Binding-site contacts:
Ligand atom C8 contacts residue ASN1098 of chain 1.G at 4.1 Å.
Ligand atom O3 contacts residue THR1100 of chain 1.G at 4.4 Å.
Ligand atom C1 contacts residue PHE1103 of chain 1.G at 4.2 Å (hydrophobic).
Ligand atom O7 contacts residue ASN1098 of chain 1.G at 3.8 Å.
Ligand atom O5 contacts residue ASN1098 of chain 1.G at 2.5 Å (h-bond).
Ligand atom N2 contacts residue THR1100 of chain 1.G at 3.1 Å (h-bond).
Ligand atom C5 contacts residue PHE1103 of chain 1.G at 4.1 Å (hydrophobic).
Ligand atom N2 contacts residue ASN1098 of chain 1.G at 3.0 Å (h-bond).
Ligand atom C7 contacts residue ASN1098 of chain 1.G at 3.6 Å.
Ligand atom C8 contacts residue HIS1101 of chain 1.G at 3.6 Å.
Ligand atom C4 contacts residue ASN1098 of chain 1.G at 4.4 Å.
Ligand atom C8 contacts residue GLY1099 of chain 1.G at 3.7 Å.
Ligand atom C3 contacts residue ASN1098 of chain 1.G at 3.9 Å.
Ligand atom C5 contacts residue ASN1098 of chain 1.G at 3.8 Å.
Ligand atom C1 contacts residue THR1100 of chain 1.G at 4.1 Å.
Ligand atom C7 contacts residue GLY1099 of chain 1.G at 4.3 Å.
Ligand atom O7 contacts residue HIS1101 of chain 1.G at 3.7 Å.
Ligand atom C2 contacts residue ASN1098 of chain 1.G at 2.6 Å.
Ligand atom C5 contacts residue HIS1101 of chain 1.G at 4.3 Å.
Ligand atom C3 contacts residue THR1100 of chain 1.G at 3.9 Å.
Ligand atom C2 contacts residue THR1100 of chain 1.G at 3.9 Å.
Ligand atom O5 contacts residue PHE1103 of chain 1.G at 3.7 Å.
Ligand atom C3 contacts residue HIS1101 of chain 1.G at 4.3 Å.
Ligand atom C1 contacts residue ASN1098 of chain 1.G at 1.5 Å.
Ligand atom C7 contacts residue HIS1101 of chain 1.G at 4.1 Å.
Ligand atom C6 contacts residue PHE1103 of chain 1.G at 4.0 Å (hydrophobic).
Ligand atom C8 contacts residue THR1100 of chain 1.G at 3.9 Å.
Ligand atom C1 contacts residue HIS1101 of chain 1.G at 4.2 Å.
Ligand atom C7 contacts residue THR1100 of chain 1.G at 4.0 Å.

This protein binds this small molecule.
Small molecule (SMILES): CC(=O)N[C@H]1[C@H](O[C@H]2[C@H](O)[C@@H](NC(C)=O)CO[C@@H]2CO)O[C@H](CO)[C@@H](O)[C@@H]1O

Sequence of chain 1.G:
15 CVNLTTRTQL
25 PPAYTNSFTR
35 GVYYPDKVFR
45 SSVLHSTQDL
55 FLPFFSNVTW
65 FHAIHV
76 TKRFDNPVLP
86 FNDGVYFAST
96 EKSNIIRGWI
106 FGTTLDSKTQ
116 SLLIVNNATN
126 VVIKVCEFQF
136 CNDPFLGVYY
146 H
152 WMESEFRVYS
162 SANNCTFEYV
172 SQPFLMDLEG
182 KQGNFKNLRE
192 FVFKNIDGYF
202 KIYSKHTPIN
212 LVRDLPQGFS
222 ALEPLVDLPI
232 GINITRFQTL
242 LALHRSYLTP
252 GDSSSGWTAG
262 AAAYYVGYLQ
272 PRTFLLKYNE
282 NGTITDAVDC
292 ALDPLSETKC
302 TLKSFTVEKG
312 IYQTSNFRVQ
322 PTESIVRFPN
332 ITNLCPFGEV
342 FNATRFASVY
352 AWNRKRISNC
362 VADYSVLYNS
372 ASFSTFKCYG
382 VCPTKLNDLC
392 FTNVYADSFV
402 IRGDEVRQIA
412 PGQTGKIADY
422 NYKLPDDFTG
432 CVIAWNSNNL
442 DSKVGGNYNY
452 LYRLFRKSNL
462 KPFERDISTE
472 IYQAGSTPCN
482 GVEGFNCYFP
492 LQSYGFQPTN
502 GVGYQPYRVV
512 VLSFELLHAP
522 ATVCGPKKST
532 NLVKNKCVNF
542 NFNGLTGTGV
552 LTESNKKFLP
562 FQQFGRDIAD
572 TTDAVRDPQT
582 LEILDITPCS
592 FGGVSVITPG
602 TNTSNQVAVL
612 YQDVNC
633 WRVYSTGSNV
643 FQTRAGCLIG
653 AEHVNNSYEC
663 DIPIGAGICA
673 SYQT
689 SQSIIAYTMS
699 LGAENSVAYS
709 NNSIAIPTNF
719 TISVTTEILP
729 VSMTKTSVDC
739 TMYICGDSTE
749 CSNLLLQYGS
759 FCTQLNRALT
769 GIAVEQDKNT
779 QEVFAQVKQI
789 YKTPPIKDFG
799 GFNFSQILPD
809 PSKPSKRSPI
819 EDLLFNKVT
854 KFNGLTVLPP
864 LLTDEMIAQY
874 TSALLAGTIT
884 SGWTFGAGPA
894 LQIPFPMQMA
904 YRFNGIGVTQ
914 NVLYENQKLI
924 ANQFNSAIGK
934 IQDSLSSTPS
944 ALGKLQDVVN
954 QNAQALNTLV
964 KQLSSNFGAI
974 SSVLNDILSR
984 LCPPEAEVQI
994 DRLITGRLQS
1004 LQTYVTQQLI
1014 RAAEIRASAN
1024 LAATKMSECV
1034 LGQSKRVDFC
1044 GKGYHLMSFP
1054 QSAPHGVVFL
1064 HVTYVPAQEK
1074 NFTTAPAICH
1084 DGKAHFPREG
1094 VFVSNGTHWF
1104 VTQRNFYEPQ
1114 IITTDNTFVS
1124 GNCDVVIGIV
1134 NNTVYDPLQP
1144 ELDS